Sequence of chain 1.A:
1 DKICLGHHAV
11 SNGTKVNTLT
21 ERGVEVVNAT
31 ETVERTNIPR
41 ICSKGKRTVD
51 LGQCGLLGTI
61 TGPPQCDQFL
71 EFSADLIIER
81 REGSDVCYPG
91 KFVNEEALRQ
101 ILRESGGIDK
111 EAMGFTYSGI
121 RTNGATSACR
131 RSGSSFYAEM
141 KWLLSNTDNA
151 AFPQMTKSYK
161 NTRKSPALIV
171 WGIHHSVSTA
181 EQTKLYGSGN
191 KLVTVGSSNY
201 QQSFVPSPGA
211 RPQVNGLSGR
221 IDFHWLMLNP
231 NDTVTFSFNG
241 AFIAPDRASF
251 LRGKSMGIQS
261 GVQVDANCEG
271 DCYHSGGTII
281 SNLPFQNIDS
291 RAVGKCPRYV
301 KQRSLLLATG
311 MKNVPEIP

Binding-site contacts:
Ligand atom N2 contacts residue ASN231 of chain 1.A at 2.5 Å (h-bond).
Ligand atom C4 contacts residue ASN231 of chain 1.A at 4.0 Å.
Ligand atom C1 contacts residue ASN231 of chain 1.A at 1.4 Å.
Ligand atom O6 contacts residue ASN231 of chain 1.A at 4.4 Å.
Ligand atom C7 contacts residue ASN231 of chain 1.A at 3.4 Å.
Ligand atom O6 contacts residue LYS160 of chain 1.A at 3.4 Å (salt-bridge).
Ligand atom O3 contacts residue ASN231 of chain 1.A at 4.5 Å.
Ligand atom C6 contacts residue LYS160 of chain 1.A at 4.5 Å.
Ligand atom C5 contacts residue ASN231 of chain 1.A at 3.6 Å.
Ligand atom O5 contacts residue ASN231 of chain 1.A at 2.4 Å (h-bond).
Ligand atom C8 contacts residue ASN231 of chain 1.A at 4.4 Å.
Ligand atom C2 contacts residue ASN231 of chain 1.A at 2.1 Å.
Ligand atom C3 contacts residue ASN231 of chain 1.A at 3.5 Å.
Ligand atom O7 contacts residue ASN231 of chain 1.A at 3.7 Å.

This small molecule binds to this protein.
Small molecule (SMILES): CC(=O)N[C@@H]1[C@@H](O)[C@H](O)[C@@H](CO)O[C@H]1O